Sequence of chain 1.A:
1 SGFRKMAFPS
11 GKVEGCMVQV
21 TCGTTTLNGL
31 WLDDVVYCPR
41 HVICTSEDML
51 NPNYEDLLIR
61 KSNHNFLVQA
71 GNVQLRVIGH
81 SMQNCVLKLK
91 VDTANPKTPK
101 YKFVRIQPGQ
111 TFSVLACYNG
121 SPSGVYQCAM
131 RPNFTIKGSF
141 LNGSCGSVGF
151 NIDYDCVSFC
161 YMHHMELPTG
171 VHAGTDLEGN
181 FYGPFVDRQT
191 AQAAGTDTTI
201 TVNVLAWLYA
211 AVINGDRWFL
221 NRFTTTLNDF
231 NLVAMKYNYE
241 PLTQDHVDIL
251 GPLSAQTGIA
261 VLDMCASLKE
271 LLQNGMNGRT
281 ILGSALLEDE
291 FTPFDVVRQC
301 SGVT

A protein and the small-molecule ligand that binds it are described below.
Small molecule (SMILES): Cc1ccncc1NC(=O)C1[C@H]2CCCC[C@@H]12

Binding-site contacts:
Ligand atom C4 contacts residue HIS163 of chain 1.A at 3.2 Å.
Ligand atom C12 contacts residue MET49 of chain 1.A at 3.9 Å (hydrophobic).
Ligand atom C3 contacts residue HIS163 of chain 1.A at 4.0 Å.
Ligand atom C contacts residue ASN142 of chain 1.A at 3.4 Å.
Ligand atom C7 contacts residue HIS164 of chain 1.A at 3.6 Å.
Ligand atom O contacts residue MET165 of chain 1.A at 3.4 Å.
Ligand atom C9 contacts residue HIS164 of chain 1.A at 3.8 Å.
Ligand atom C10 contacts residue ASP187 of chain 1.A at 3.8 Å.
Ligand atom C9 contacts residue HIS41 of chain 1.A at 3.7 Å.
Ligand atom C6 contacts residue HIS164 of chain 1.A at 3.6 Å.
Ligand atom C4 contacts residue GLU166 of chain 1.A at 3.5 Å.
Ligand atom C11 contacts residue MET49 of chain 1.A at 3.8 Å (hydrophobic).
Ligand atom N1 contacts residue HIS164 of chain 1.A at 3.7 Å.
Ligand atom C3 contacts residue GLU166 of chain 1.A at 3.7 Å.
Ligand atom O contacts residue GLU166 of chain 1.A at 2.9 Å (salt-bridge).
Ligand atom N contacts residue HIS163 of chain 1.A at 2.8 Å (h-bond).
Ligand atom N contacts residue PHE140 of chain 1.A at 3.8 Å.
Ligand atom C4 contacts residue MET165 of chain 1.A at 3.7 Å (hydrophobic).
Ligand atom C5 contacts residue GLU166 of chain 1.A at 4.0 Å.
Ligand atom C6 contacts residue GLU166 of chain 1.A at 3.8 Å.
Ligand atom C6 contacts residue MET165 of chain 1.A at 3.8 Å (hydrophobic).
Ligand atom N contacts residue GLU166 of chain 1.A at 3.6 Å.
Ligand atom C8 contacts residue HIS164 of chain 1.A at 3.7 Å.
Ligand atom C13 contacts residue GLN189 of chain 1.A at 4.0 Å.
Ligand atom C9 contacts residue ASP187 of chain 1.A at 4.0 Å.
Ligand atom C2 contacts residue LEU141 of chain 1.A at 3.6 Å (hydrophobic).
Ligand atom N contacts residue MET165 of chain 1.A at 4.1 Å.
Ligand atom C10 contacts residue TYR54 of chain 1.A at 4.0 Å (hydrophobic).
Ligand atom C3 contacts residue LEU141 of chain 1.A at 3.7 Å (hydrophobic).
Ligand atom C4 contacts residue CYS145 of chain 1.A at 3.5 Å (hydrophobic).
Ligand atom C5 contacts residue CYS145 of chain 1.A at 3.7 Å (hydrophobic).
Ligand atom N contacts residue SER144 of chain 1.A at 4.0 Å.
Ligand atom C8 contacts residue MET165 of chain 1.A at 3.8 Å (hydrophobic).
Ligand atom C1 contacts residue ASN142 of chain 1.A at 4.0 Å.
Ligand atom C11 contacts residue GLN189 of chain 1.A at 4.0 Å.
Ligand atom C2 contacts residue GLU166 of chain 1.A at 3.8 Å.
Ligand atom N1 contacts residue CYS145 of chain 1.A at 3.6 Å.
Ligand atom C10 contacts residue HIS41 of chain 1.A at 3.5 Å.
Ligand atom C2 contacts residue ASN142 of chain 1.A at 3.5 Å.
Ligand atom C3 contacts residue PHE140 of chain 1.A at 3.3 Å (hydrophobic).